Sequence of chain 2.A:
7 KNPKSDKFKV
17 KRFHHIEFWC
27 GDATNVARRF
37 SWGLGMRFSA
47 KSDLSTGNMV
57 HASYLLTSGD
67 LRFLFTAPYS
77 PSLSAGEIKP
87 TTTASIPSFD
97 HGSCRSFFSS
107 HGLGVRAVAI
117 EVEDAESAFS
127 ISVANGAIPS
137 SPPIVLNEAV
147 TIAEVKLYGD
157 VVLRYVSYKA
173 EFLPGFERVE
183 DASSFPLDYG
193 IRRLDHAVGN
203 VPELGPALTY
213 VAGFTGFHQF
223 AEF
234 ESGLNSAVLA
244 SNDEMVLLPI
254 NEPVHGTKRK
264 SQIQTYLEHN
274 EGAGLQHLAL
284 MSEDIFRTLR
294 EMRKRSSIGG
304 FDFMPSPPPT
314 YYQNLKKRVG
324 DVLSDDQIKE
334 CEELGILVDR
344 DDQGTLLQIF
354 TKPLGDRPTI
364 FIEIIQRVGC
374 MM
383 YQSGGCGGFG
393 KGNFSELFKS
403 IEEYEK

Binding-site contacts:
Ligand atom C11 contacts residue PHE353 of chain 2.A at 3.6 Å (hydrophobic).
Ligand atom O25 contacts residue LEU237 of chain 2.A at 3.7 Å.
Ligand atom C22 contacts residue SER239 of chain 2.A at 3.5 Å.
Ligand atom C20 contacts residue PHE391 of chain 2.A at 3.7 Å (hydrophobic).
Ligand atom C5 contacts residue PHE353 of chain 2.A at 3.4 Å (hydrophobic).
Ligand atom O24 contacts residue CO1 of chain 2.B at 2.1 Å.
Ligand atom C19 contacts residue HIS280 of chain 2.A at 3.8 Å.
Ligand atom C4 contacts residue PHE396 of chain 2.A at 3.8 Å (hydrophobic).
Ligand atom O14 contacts residue PHE353 of chain 2.A at 3.7 Å.
Ligand atom C3 contacts residue GLY392 of chain 2.A at 3.7 Å.
Ligand atom C11 contacts residue PHE364 of chain 2.A at 3.8 Å (hydrophobic).
Ligand atom C2 contacts residue PHE391 of chain 2.A at 3.4 Å (hydrophobic).
Ligand atom C22 contacts residue ASN254 of chain 2.A at 3.7 Å.
Ligand atom C19 contacts residue PHE391 of chain 2.A at 3.8 Å (hydrophobic).
Ligand atom O24 contacts residue PHE391 of chain 2.A at 3.8 Å.
Ligand atom O24 contacts residue HIS198 of chain 2.A at 3.1 Å (h-bond).
Ligand atom C21 contacts residue SER239 of chain 2.A at 3.4 Å.
Ligand atom O16 contacts residue LEU399 of chain 2.A at 3.8 Å.
Ligand atom C11 contacts residue HIS280 of chain 2.A at 3.4 Å.
Ligand atom C12 contacts residue PHE391 of chain 2.A at 3.8 Å (hydrophobic).
Ligand atom O13 contacts residue PHE364 of chain 2.A at 3.8 Å.
Ligand atom C1 contacts residue PHE353 of chain 2.A at 3.4 Å (hydrophobic).
Ligand atom O24 contacts residue VAL200 of chain 2.A at 3.8 Å.
Ligand atom C12 contacts residue CO1 of chain 2.B at 3.0 Å.
Ligand atom C6 contacts residue PHE353 of chain 2.A at 3.3 Å (hydrophobic).
Ligand atom C18 contacts residue CO1 of chain 2.B at 3.6 Å.
Ligand atom C18 contacts residue HIS280 of chain 2.A at 3.7 Å.
Ligand atom C27 contacts residue MET307 of chain 2.A at 3.6 Å (hydrophobic).
Ligand atom C19 contacts residue CO1 of chain 2.B at 3.2 Å.
Ligand atom C3 contacts residue PHE353 of chain 2.A at 3.5 Å (hydrophobic).
Ligand atom C2 contacts residue PHE353 of chain 2.A at 3.5 Å (hydrophobic).
Ligand atom C12 contacts residue HIS280 of chain 2.A at 3.5 Å.
Ligand atom O14 contacts residue GLU366 of chain 2.A at 3.0 Å (salt-bridge).
Ligand atom C17 contacts residue ASN395 of chain 2.A at 3.8 Å.
Ligand atom C21 contacts residue ASN254 of chain 2.A at 3.3 Å.
Ligand atom O24 contacts residue HIS280 of chain 2.A at 3.1 Å (h-bond).
Ligand atom O14 contacts residue HIS280 of chain 2.A at 2.8 Å (h-bond).
Ligand atom C4 contacts residue PHE353 of chain 2.A at 3.5 Å (hydrophobic).
Ligand atom O14 contacts residue CO1 of chain 2.B at 1.9 Å.
Ligand atom O25 contacts residue PHE396 of chain 2.A at 3.6 Å.

This small molecule binds to this protein.
Small molecule (SMILES): CCCn1c(=O)c2c(C)c(C(=O)C3=C(O)CCCC3=O)ccc2n(C)c1=O